Binding-site contacts:
Ligand atom C8 contacts residue GLN189 of chain 1.B at 4.2 Å.
Ligand atom C contacts residue MET49 of chain 1.B at 4.5 Å (hydrophobic).
Ligand atom CL contacts residue HIS164 of chain 1.B at 4.0 Å.
Ligand atom C9 contacts residue ASP187 of chain 1.B at 4.3 Å.
Ligand atom CL contacts residue ARG188 of chain 1.B at 4.2 Å.
Ligand atom C7 contacts residue GLN189 of chain 1.B at 3.9 Å.
Ligand atom N contacts residue GLN189 of chain 1.B at 3.8 Å.
Ligand atom C6 contacts residue MET49 of chain 1.B at 4.0 Å (hydrophobic).
Ligand atom C contacts residue SER46 of chain 1.B at 3.3 Å.
Ligand atom C8 contacts residue ARG188 of chain 1.B at 3.5 Å.
Ligand atom N1 contacts residue GLN189 of chain 1.B at 3.6 Å.
Ligand atom C9 contacts residue HIS164 of chain 1.B at 4.4 Å.
Ligand atom CL contacts residue MET165 of chain 1.B at 3.3 Å.
Ligand atom C7 contacts residue MET49 of chain 1.B at 4.2 Å (hydrophobic).
Ligand atom C2 contacts residue GLN189 of chain 1.B at 3.1 Å.
Ligand atom C1 contacts residue GLN189 of chain 1.B at 3.3 Å.
Ligand atom CL contacts residue HIS41 of chain 1.B at 3.7 Å.
Ligand atom C8 contacts residue MET165 of chain 1.B at 3.8 Å (hydrophobic).
Ligand atom C7 contacts residue ARG188 of chain 1.B at 3.8 Å.
Ligand atom CL contacts residue ASP187 of chain 1.B at 3.2 Å.
Ligand atom C9 contacts residue ARG188 of chain 1.B at 4.2 Å.
Ligand atom C9 contacts residue HIS41 of chain 1.B at 4.2 Å.
Ligand atom C9 contacts residue MET49 of chain 1.B at 4.5 Å (hydrophobic).
Ligand atom C6 contacts residue HIS164 of chain 1.B at 4.1 Å.
Ligand atom C6 contacts residue HIS41 of chain 1.B at 3.6 Å.
Ligand atom C3 contacts residue GLN189 of chain 1.B at 3.6 Å.
Ligand atom C contacts residue GLN189 of chain 1.B at 4.2 Å.
Ligand atom N2 contacts residue GLN189 of chain 1.B at 3.9 Å.
Ligand atom C4 contacts residue GLN189 of chain 1.B at 4.3 Å.
Ligand atom C9 contacts residue MET165 of chain 1.B at 3.8 Å (hydrophobic).
Ligand atom N contacts residue MET49 of chain 1.B at 4.4 Å.
Ligand atom C3 contacts residue MET49 of chain 1.B at 4.0 Å (hydrophobic).
Ligand atom C6 contacts residue MET165 of chain 1.B at 4.3 Å (hydrophobic).
Ligand atom C4 contacts residue MET49 of chain 1.B at 3.8 Å (hydrophobic).
Ligand atom N2 contacts residue MET49 of chain 1.B at 3.3 Å.
Ligand atom C5 contacts residue MET49 of chain 1.B at 3.9 Å (hydrophobic).
Ligand atom CL contacts residue VAL186 of chain 1.B at 4.3 Å.

The protein below binds the small molecule below.
Small molecule (SMILES): Cn1nc(-c2ccc(Cl)cc2)cc1N

Sequence of chain 1.B:
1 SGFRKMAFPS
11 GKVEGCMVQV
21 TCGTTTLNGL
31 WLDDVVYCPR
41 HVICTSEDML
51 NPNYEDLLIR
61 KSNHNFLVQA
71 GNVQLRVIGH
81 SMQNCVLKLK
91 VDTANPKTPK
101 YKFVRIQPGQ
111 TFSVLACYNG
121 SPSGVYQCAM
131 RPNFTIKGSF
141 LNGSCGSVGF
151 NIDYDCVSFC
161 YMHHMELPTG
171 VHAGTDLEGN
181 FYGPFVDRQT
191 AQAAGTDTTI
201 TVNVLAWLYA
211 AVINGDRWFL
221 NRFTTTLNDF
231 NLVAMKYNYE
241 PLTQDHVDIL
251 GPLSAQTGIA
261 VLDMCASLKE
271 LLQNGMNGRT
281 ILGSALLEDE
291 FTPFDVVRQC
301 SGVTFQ